Sequence of chain 1.B:
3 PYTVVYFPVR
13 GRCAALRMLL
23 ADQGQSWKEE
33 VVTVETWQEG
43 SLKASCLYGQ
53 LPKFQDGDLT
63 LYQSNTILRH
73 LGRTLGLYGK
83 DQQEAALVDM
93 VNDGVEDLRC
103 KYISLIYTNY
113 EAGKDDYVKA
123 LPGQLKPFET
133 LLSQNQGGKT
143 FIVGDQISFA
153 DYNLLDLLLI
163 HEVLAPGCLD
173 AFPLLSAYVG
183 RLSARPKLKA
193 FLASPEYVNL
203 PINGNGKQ

Binding-site contacts:
Ligand atom O03 contacts residue MES1 of chain 1.I at 3.4 Å.
Ligand atom O03 contacts residue SER28 of chain 1.B at 3.1 Å.
Ligand atom O05 contacts residue SER28 of chain 1.B at 4.3 Å.
Ligand atom O03 contacts residue GLN27 of chain 1.B at 4.2 Å.
Ligand atom C02 contacts residue TRP29 of chain 1.B at 4.1 Å (hydrophobic).
Ligand atom O05 contacts residue TRP29 of chain 1.B at 4.3 Å.
Ligand atom C02 contacts residue MES1 of chain 1.I at 4.0 Å.
Ligand atom O01 contacts residue MES1 of chain 1.I at 3.3 Å.
Ligand atom C04 contacts residue SER28 of chain 1.B at 3.4 Å.
Ligand atom C02 contacts residue SER28 of chain 1.B at 3.7 Å.
Ligand atom O03 contacts residue TRP29 of chain 1.B at 3.0 Å (h-bond).

This protein binds this small molecule.
Small molecule (SMILES): CC1(C2CCCC2)Cc2cc(OCC(=O)O)c(Cl)c(Cl)c2C1=O